Binding-site contacts:
Ligand atom C2 contacts residue ASN61 of chain 1.C at 2.5 Å.
Ligand atom C3 contacts residue ASN61 of chain 1.C at 3.8 Å.
Ligand atom C7 contacts residue ASN61 of chain 1.C at 3.6 Å.
Ligand atom C1 contacts residue ASN61 of chain 1.C at 1.4 Å.
Ligand atom O7 contacts residue ASN61 of chain 1.C at 3.8 Å.
Ligand atom C7 contacts residue TYR28 of chain 1.C at 4.3 Å (hydrophobic).
Ligand atom C8 contacts residue TYR28 of chain 1.C at 3.4 Å (hydrophobic).
Ligand atom C2 contacts residue TYR28 of chain 1.C at 4.5 Å (hydrophobic).
Ligand atom O6 contacts residue ASN61 of chain 1.C at 4.3 Å.
Ligand atom N2 contacts residue TYR28 of chain 1.C at 3.7 Å.
Ligand atom O5 contacts residue ASN61 of chain 1.C at 2.4 Å (h-bond).
Ligand atom N2 contacts residue ASN61 of chain 1.C at 2.9 Å (h-bond).
Ligand atom C5 contacts residue ASN61 of chain 1.C at 3.7 Å.
Ligand atom C4 contacts residue ASN61 of chain 1.C at 4.2 Å.

A protein and the small-molecule ligand that binds it are described below.
Small molecule (SMILES): CC(=O)N[C@@H]1[C@@H](O)[C@H](O)[C@@H](CO)O[C@H]1O

Sequence of chain 1.C:
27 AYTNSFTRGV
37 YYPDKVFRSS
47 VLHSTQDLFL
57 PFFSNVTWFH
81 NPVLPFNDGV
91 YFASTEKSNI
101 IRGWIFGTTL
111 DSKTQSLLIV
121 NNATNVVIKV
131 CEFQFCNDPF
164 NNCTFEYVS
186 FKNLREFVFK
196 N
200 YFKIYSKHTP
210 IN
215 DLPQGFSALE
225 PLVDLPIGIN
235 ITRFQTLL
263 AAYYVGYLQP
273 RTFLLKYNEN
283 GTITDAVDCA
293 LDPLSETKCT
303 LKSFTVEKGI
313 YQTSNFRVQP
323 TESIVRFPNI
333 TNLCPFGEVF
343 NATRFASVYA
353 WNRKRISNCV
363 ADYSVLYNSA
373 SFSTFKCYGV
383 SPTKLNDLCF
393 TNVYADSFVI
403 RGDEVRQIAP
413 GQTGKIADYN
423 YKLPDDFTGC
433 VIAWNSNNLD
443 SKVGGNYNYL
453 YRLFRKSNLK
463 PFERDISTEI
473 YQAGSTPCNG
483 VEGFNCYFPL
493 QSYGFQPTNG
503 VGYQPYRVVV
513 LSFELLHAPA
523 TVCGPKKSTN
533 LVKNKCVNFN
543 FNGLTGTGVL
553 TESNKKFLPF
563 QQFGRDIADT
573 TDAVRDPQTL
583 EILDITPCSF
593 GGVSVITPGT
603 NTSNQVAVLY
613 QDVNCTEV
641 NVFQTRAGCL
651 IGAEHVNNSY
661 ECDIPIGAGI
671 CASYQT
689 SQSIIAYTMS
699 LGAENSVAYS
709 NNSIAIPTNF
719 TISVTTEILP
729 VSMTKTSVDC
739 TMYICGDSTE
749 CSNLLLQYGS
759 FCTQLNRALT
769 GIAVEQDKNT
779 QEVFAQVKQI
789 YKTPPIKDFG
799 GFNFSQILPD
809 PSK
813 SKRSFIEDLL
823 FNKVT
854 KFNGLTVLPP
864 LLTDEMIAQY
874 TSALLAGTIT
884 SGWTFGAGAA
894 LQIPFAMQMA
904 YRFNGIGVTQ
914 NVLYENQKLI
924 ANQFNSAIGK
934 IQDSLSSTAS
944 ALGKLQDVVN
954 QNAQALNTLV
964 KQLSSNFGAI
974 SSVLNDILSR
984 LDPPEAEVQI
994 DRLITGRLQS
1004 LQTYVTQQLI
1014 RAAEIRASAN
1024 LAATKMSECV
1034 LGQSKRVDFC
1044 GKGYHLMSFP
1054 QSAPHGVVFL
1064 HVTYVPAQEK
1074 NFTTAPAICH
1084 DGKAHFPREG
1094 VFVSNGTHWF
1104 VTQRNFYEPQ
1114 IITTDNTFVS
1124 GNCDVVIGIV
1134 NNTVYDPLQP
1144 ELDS